Sequence of chain 55.E:
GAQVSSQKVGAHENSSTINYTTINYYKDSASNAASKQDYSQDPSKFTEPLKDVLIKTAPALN

A small-molecule ligand and the protein it binds are described below.
Small molecule (SMILES): CC[C@H](C)[C@H](N)C(=O)N[C@@H](CO)C(=O)N[C@@H](CCC(=O)O)C(=O)N[C@H](C=O)C(C)C

Binding-site contacts:
Ligand atom N contacts residue VAL4 of chain 55.E at 4.3 Å.
Ligand atom O contacts residue VAL4 of chain 55.E at 3.2 Å (h-bond).
Ligand atom O contacts residue GLN3 of chain 55.E at 2.9 Å (h-bond).
Ligand atom CG1 contacts residue ALA2 of chain 55.E at 4.5 Å (hydrophobic).
Ligand atom CB contacts residue ALA2 of chain 55.E at 3.3 Å (hydrophobic).
Ligand atom CD contacts residue VAL4 of chain 55.E at 3.6 Å (hydrophobic).
Ligand atom CG2 contacts residue VAL4 of chain 55.E at 3.4 Å (hydrophobic).
Ligand atom CA contacts residue VAL4 of chain 55.E at 3.3 Å (hydrophobic).
Ligand atom C contacts residue VAL4 of chain 55.E at 4.0 Å (hydrophobic).
Ligand atom CG contacts residue VAL4 of chain 55.E at 4.4 Å (hydrophobic).
Ligand atom O contacts residue ALA2 of chain 55.E at 4.0 Å.
Ligand atom CB contacts residue VAL4 of chain 55.E at 4.4 Å (hydrophobic).
Ligand atom OG contacts residue GLN3 of chain 55.E at 3.3 Å (h-bond).
Ligand atom C contacts residue ALA2 of chain 55.E at 3.5 Å (hydrophobic).
Ligand atom CA contacts residue GLN3 of chain 55.E at 4.5 Å.
Ligand atom CB contacts residue GLN3 of chain 55.E at 4.0 Å.
Ligand atom CG2 contacts residue ALA2 of chain 55.E at 4.0 Å (hydrophobic).
Ligand atom CG2 contacts residue GLN3 of chain 55.E at 3.5 Å.
Ligand atom CB contacts residue GLN3 of chain 55.E at 3.7 Å.
Ligand atom CA contacts residue ALA2 of chain 55.E at 3.9 Å (hydrophobic).
Ligand atom CA contacts residue ALA2 of chain 55.E at 3.3 Å (hydrophobic).
Ligand atom CG2 contacts residue SER5 of chain 55.E at 3.4 Å.
Ligand atom C contacts residue GLN3 of chain 55.E at 3.9 Å.
Ligand atom CG1 contacts residue GLN3 of chain 55.E at 3.3 Å.
Ligand atom N contacts residue VAL4 of chain 55.E at 3.1 Å (h-bond).
Ligand atom C contacts residue VAL4 of chain 55.E at 3.5 Å (hydrophobic).
Ligand atom C contacts residue ALA2 of chain 55.E at 4.0 Å (hydrophobic).
Ligand atom N contacts residue GLN3 of chain 55.E at 4.5 Å.
Ligand atom OE2 contacts residue VAL4 of chain 55.E at 3.7 Å.
Ligand atom N contacts residue ALA2 of chain 55.E at 2.8 Å (h-bond).
Ligand atom OE1 contacts residue VAL4 of chain 55.E at 3.6 Å.
Ligand atom CB contacts residue ALA2 of chain 55.E at 4.4 Å (hydrophobic).
Ligand atom CA contacts residue VAL4 of chain 55.E at 4.1 Å (hydrophobic).
Ligand atom N contacts residue GLY1 of chain 55.E at 4.5 Å.
Ligand atom OE1 contacts residue ASN25 of chain 55.E at 4.2 Å.
Ligand atom CB contacts residue VAL4 of chain 55.E at 4.0 Å (hydrophobic).
Ligand atom O contacts residue VAL4 of chain 55.E at 4.4 Å.